Sequence of chain 1.A:
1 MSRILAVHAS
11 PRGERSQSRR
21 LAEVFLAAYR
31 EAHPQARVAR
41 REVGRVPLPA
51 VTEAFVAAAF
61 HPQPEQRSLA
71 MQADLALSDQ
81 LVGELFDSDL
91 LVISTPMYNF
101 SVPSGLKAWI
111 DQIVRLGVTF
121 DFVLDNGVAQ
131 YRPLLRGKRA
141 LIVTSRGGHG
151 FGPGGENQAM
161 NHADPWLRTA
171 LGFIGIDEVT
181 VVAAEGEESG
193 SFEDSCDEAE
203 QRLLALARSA

This protein binds this small molecule.
Small molecule (SMILES): O=C(O)CCNC(=O)c1ccc(N/N=C2\C=CC(=O)C(C(=O)O)=C2)cc1

Binding-site contacts:
Ligand atom CAC contacts residue PHE100 of chain 1.A at 3.2 Å (hydrophobic).
Ligand atom OAW contacts residue PHE120 of chain 1.B at 3.7 Å.
Ligand atom OAU contacts residue PHE173 of chain 1.B at 3.8 Å.
Ligand atom CAG contacts residue PHE151 of chain 1.A at 3.9 Å (hydrophobic).
Ligand atom CAO contacts residue PHE173 of chain 1.B at 3.8 Å (hydrophobic).
Ligand atom CAE contacts residue FMN1 of chain 1.C at 3.4 Å.
Ligand atom CAH contacts residue GLU188 of chain 1.A at 3.8 Å.
Ligand atom CAC contacts residue FMN1 of chain 1.C at 2.9 Å.
Ligand atom CAD contacts residue PHE173 of chain 1.B at 3.8 Å (hydrophobic).
Ligand atom NAS contacts residue TYR131 of chain 1.B at 3.1 Å.
Ligand atom OAW contacts residue ASN99 of chain 1.A at 3.9 Å.
Ligand atom CAB contacts residue PHE100 of chain 1.A at 3.5 Å (hydrophobic).
Ligand atom CAB contacts residue FMN1 of chain 1.C at 3.2 Å.
Ligand atom NAS contacts residue FMN1 of chain 1.C at 3.9 Å.
Ligand atom CAG contacts residue ASN157 of chain 1.A at 3.6 Å.
Ligand atom CAF contacts residue TYR131 of chain 1.B at 3.9 Å (hydrophobic).
Ligand atom CAA contacts residue TYR131 of chain 1.B at 3.8 Å (hydrophobic).
Ligand atom CAP contacts residue ASN157 of chain 1.A at 3.8 Å.
Ligand atom CAN contacts residue PHE173 of chain 1.B at 3.7 Å (hydrophobic).
Ligand atom NAR contacts residue GLY148 of chain 1.A at 3.9 Å.
Ligand atom CAF contacts residue GLU188 of chain 1.A at 3.4 Å.
Ligand atom CAL contacts residue ASN157 of chain 1.A at 3.9 Å.
Ligand atom OAW contacts residue FMN1 of chain 1.C at 3.6 Å.
Ligand atom OAU contacts residue FMN1 of chain 1.C at 3.5 Å (h-bond).
Ligand atom CAQ contacts residue ASN157 of chain 1.A at 3.1 Å.
Ligand atom CAF contacts residue FMN1 of chain 1.C at 3.8 Å.
Ligand atom OAV contacts residue PHE60 of chain 1.B at 3.6 Å.
Ligand atom CAC contacts residue PHE173 of chain 1.B at 3.7 Å (hydrophobic).
Ligand atom NAR contacts residue FMN1 of chain 1.C at 3.7 Å.
Ligand atom CAM contacts residue PHE151 of chain 1.A at 3.6 Å (hydrophobic).
Ligand atom CAA contacts residue FMN1 of chain 1.C at 3.3 Å.
Ligand atom OAY contacts residue ASN157 of chain 1.A at 3.1 Å (h-bond).
Ligand atom OAV contacts residue GLU188 of chain 1.A at 2.6 Å (salt-bridge).
Ligand atom CAI contacts residue ASN157 of chain 1.A at 3.5 Å.
Ligand atom CAH contacts residue FMN1 of chain 1.C at 3.7 Å.
Ligand atom NAR contacts residue PHE151 of chain 1.A at 3.5 Å.
Ligand atom CAL contacts residue MET160 of chain 1.A at 3.5 Å (hydrophobic).
Ligand atom OAU contacts residue ASN99 of chain 1.A at 2.7 Å (h-bond).
Ligand atom OAU contacts residue VAL114 of chain 1.B at 3.8 Å.
Ligand atom CAD contacts residue FMN1 of chain 1.C at 3.2 Å.

Sequence of chain 1.B:
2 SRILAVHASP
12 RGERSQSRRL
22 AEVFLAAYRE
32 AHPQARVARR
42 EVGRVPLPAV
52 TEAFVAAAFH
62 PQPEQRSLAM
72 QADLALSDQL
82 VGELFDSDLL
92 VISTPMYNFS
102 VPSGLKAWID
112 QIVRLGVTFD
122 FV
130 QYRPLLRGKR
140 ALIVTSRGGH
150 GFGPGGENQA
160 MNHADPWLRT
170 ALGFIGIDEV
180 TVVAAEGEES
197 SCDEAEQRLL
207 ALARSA